Sequence of chain 1.A:
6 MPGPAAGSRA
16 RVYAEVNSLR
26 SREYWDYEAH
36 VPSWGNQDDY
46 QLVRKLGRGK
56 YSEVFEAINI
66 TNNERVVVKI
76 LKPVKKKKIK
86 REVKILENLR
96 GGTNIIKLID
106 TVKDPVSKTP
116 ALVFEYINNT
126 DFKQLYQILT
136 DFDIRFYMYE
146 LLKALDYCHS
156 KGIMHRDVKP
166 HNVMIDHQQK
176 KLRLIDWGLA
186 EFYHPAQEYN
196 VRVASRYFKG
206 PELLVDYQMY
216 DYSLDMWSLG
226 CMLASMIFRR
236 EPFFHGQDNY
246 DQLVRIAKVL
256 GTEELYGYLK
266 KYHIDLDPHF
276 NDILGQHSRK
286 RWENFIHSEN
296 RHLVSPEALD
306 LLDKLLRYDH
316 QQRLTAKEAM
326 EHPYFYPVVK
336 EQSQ

Binding-site contacts:
Ligand atom N20 contacts residue LEU51 of chain 1.A at 3.6 Å.
Ligand atom C29 contacts residue PHE119 of chain 1.A at 3.7 Å (hydrophobic).
Ligand atom C59 contacts residue ASP181 of chain 1.A at 3.1 Å.
Ligand atom C18 contacts residue LEU51 of chain 1.A at 3.9 Å (hydrophobic).
Ligand atom C6 contacts residue ILE122 of chain 1.A at 3.6 Å (hydrophobic).
Ligand atom C38 contacts residue MET169 of chain 1.A at 3.7 Å (hydrophobic).
Ligand atom C29 contacts residue ILE101 of chain 1.A at 4.0 Å (hydrophobic).
Ligand atom O63 contacts residue ASP181 of chain 1.A at 2.4 Å (salt-bridge).
Ligand atom N20 contacts residue ASN124 of chain 1.A at 3.8 Å.
Ligand atom C17 contacts residue MET169 of chain 1.A at 3.8 Å (hydrophobic).
Ligand atom C5 contacts residue VAL72 of chain 1.A at 3.8 Å (hydrophobic).
Ligand atom C46 contacts residue ILE180 of chain 1.A at 3.5 Å (hydrophobic).
Ligand atom C19 contacts residue ARG49 of chain 1.A at 3.7 Å.
Ligand atom N4 contacts residue MET169 of chain 1.A at 3.8 Å.
Ligand atom O63 contacts residue ILE180 of chain 1.A at 3.5 Å.
Ligand atom C51 contacts residue VAL59 of chain 1.A at 3.5 Å (hydrophobic).
Ligand atom C3 contacts residue MET169 of chain 1.A at 3.6 Å (hydrophobic).
Ligand atom C59 contacts residue LYS74 of chain 1.A at 3.8 Å.
Ligand atom C19 contacts residue LEU51 of chain 1.A at 4.0 Å (hydrophobic).
Ligand atom O61 contacts residue LYS74 of chain 1.A at 3.0 Å.
Ligand atom N15 contacts residue VAL72 of chain 1.A at 3.6 Å.
Ligand atom C2 contacts residue TYR121 of chain 1.A at 3.9 Å (hydrophobic).
Ligand atom C27 contacts residue PHE119 of chain 1.A at 3.8 Å (hydrophobic).
Ligand atom C2 contacts residue LEU51 of chain 1.A at 3.9 Å (hydrophobic).
Ligand atom C2 contacts residue ILE122 of chain 1.A at 2.8 Å (hydrophobic).
Ligand atom N13 contacts residue LEU51 of chain 1.A at 3.4 Å.
Ligand atom C29 contacts residue VAL72 of chain 1.A at 3.3 Å (hydrophobic).
Ligand atom N4 contacts residue LEU51 of chain 1.A at 3.4 Å.
Ligand atom C26 contacts residue ILE180 of chain 1.A at 3.7 Å (hydrophobic).
Ligand atom N44 contacts residue HIS166 of chain 1.A at 3.8 Å.
Ligand atom C17 contacts residue LEU51 of chain 1.A at 3.8 Å (hydrophobic).
Ligand atom N1 contacts residue TYR121 of chain 1.A at 3.6 Å.
Ligand atom C28 contacts residue PHE119 of chain 1.A at 3.2 Å (hydrophobic).
Ligand atom N13 contacts residue MET169 of chain 1.A at 3.6 Å.
Ligand atom N44 contacts residue ILE180 of chain 1.A at 3.9 Å.
Ligand atom O61 contacts residue ASP181 of chain 1.A at 3.1 Å.
Ligand atom C27 contacts residue ILE180 of chain 1.A at 4.0 Å (hydrophobic).
Ligand atom C57 contacts residue PHE119 of chain 1.A at 3.9 Å (hydrophobic).
Ligand atom C3 contacts residue LEU51 of chain 1.A at 3.3 Å (hydrophobic).
Ligand atom N1 contacts residue ILE122 of chain 1.A at 2.6 Å (h-bond).

The small molecule below binds the protein below.
Small molecule (SMILES): CC(C)Nc1ccc2cnn(-c3cncc(-n4ccc(CC(=O)O)c4)n3)c2c1